A small-molecule ligand and the protein it binds are described below.
Small molecule (SMILES): CC(=O)N[C@@H]1[C@@H](O)[C@H](O)[C@@H](CO)O[C@H]1O

Binding-site contacts:
Ligand atom C2 contacts residue ASN114 of chain 1.B at 2.5 Å.
Ligand atom O5 contacts residue ASN114 of chain 1.B at 2.4 Å (h-bond).
Ligand atom C5 contacts residue ASN114 of chain 1.B at 3.7 Å.
Ligand atom C4 contacts residue ASN114 of chain 1.B at 4.2 Å.
Ligand atom O7 contacts residue ASN114 of chain 1.B at 3.4 Å (h-bond).
Ligand atom C3 contacts residue ASN114 of chain 1.B at 3.8 Å.
Ligand atom C1 contacts residue ASN114 of chain 1.B at 1.4 Å.
Ligand atom C7 contacts residue ASN114 of chain 1.B at 3.4 Å.
Ligand atom N2 contacts residue ASN114 of chain 1.B at 2.9 Å (h-bond).
Ligand atom C8 contacts residue ASN114 of chain 1.B at 4.5 Å.

Sequence of chain 1.B:
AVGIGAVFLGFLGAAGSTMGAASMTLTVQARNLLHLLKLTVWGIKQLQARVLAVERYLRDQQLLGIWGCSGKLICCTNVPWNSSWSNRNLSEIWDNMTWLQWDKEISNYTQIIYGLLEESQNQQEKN